A small-molecule ligand and the protein it binds are described below.
Small molecule (SMILES): CC(=O)N[C@@H](CO)c1cccc(Cl)c1

Binding-site contacts:
Ligand atom C2 contacts residue HIS164 of chain 1.A at 3.3 Å.
Ligand atom C3 contacts residue CYS145 of chain 1.A at 1.8 Å (hydrophobic).
Ligand atom C9 contacts residue HIS41 of chain 1.A at 3.5 Å.
Ligand atom C contacts residue HIS41 of chain 1.A at 3.9 Å.
Ligand atom CL1 contacts residue MET165 of chain 1.A at 3.8 Å.
Ligand atom N contacts residue CYS145 of chain 1.A at 3.1 Å (h-bond).
Ligand atom C8 contacts residue HIS164 of chain 1.A at 3.7 Å.
Ligand atom O1 contacts residue HIS164 of chain 1.A at 3.7 Å.
Ligand atom C8 contacts residue MET165 of chain 1.A at 3.5 Å (hydrophobic).
Ligand atom C1 contacts residue HIS41 of chain 1.A at 4.0 Å.
Ligand atom CL1 contacts residue HIS164 of chain 1.A at 3.7 Å.
Ligand atom C6 contacts residue DMS1 of chain 1.F at 3.6 Å.
Ligand atom O1 contacts residue MET165 of chain 1.A at 3.9 Å.
Ligand atom C2 contacts residue CYS145 of chain 1.A at 2.8 Å (hydrophobic).
Ligand atom C4 contacts residue HIS164 of chain 1.A at 4.2 Å.
Ligand atom C9 contacts residue MET165 of chain 1.A at 3.9 Å (hydrophobic).
Ligand atom C8 contacts residue MET49 of chain 1.A at 3.5 Å (hydrophobic).
Ligand atom C6 contacts residue MET49 of chain 1.A at 3.8 Å (hydrophobic).
Ligand atom C5 contacts residue MET49 of chain 1.A at 4.1 Å (hydrophobic).
Ligand atom C2 contacts residue HIS41 of chain 1.A at 4.1 Å.
Ligand atom C4 contacts residue MET49 of chain 1.A at 4.2 Å (hydrophobic).
Ligand atom C6 contacts residue GLN189 of chain 1.A at 3.4 Å.
Ligand atom O contacts residue DMS1 of chain 1.G at 3.5 Å (h-bond).
Ligand atom N contacts residue HIS41 of chain 1.A at 3.2 Å (h-bond).
Ligand atom C8 contacts residue HIS41 of chain 1.A at 4.1 Å.
Ligand atom C7 contacts residue MET49 of chain 1.A at 3.5 Å (hydrophobic).
Ligand atom C9 contacts residue MET49 of chain 1.A at 3.8 Å (hydrophobic).
Ligand atom CL1 contacts residue HIS41 of chain 1.A at 3.5 Å.
Ligand atom O1 contacts residue CYS145 of chain 1.A at 3.9 Å.
Ligand atom CL1 contacts residue ASP187 of chain 1.A at 3.1 Å.
Ligand atom N contacts residue HIS164 of chain 1.A at 3.6 Å.
Ligand atom C7 contacts residue DMS1 of chain 1.F at 4.1 Å.
Ligand atom C7 contacts residue MET165 of chain 1.A at 3.7 Å (hydrophobic).
Ligand atom C contacts residue DMS1 of chain 1.G at 3.4 Å.
Ligand atom CL1 contacts residue MET49 of chain 1.A at 4.0 Å.
Ligand atom C3 contacts residue HIS41 of chain 1.A at 4.0 Å.
Ligand atom C7 contacts residue ARG188 of chain 1.A at 3.9 Å.
Ligand atom C5 contacts residue GLN189 of chain 1.A at 3.6 Å.
Ligand atom C9 contacts residue HIS164 of chain 1.A at 3.3 Å.
Ligand atom C3 contacts residue HIS164 of chain 1.A at 3.2 Å.

Sequence of chain 1.A:
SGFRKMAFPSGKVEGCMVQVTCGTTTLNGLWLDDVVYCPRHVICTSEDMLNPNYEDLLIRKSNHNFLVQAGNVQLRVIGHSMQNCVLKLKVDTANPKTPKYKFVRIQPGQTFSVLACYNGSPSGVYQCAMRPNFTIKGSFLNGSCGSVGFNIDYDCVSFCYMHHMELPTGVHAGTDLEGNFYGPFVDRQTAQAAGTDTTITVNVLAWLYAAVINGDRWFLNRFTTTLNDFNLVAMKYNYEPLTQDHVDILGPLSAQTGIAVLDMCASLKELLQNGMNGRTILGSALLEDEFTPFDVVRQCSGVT